A protein and the small-molecule ligand that binds it are described below.
Small molecule (SMILES): Oc1ccc(/C=C/c2cc(O)cc(O)c2)cc1

Binding-site contacts:
Ligand atom C14 contacts residue LEU151 of chain 1.B at 3.7 Å (hydrophobic).
Ligand atom C8 contacts residue MET251 of chain 1.B at 4.1 Å (hydrophobic).
Ligand atom C9 contacts residue MET83 of chain 1.B at 3.6 Å (hydrophobic).
Ligand atom O1 contacts residue LEU246 of chain 1.B at 3.4 Å.
Ligand atom C10 contacts residue MET83 of chain 1.B at 3.4 Å (hydrophobic).
Ligand atom C1 contacts residue THR23 of chain 1.B at 3.8 Å.
Ligand atom C13 contacts residue MET86 of chain 1.B at 4.1 Å (hydrophobic).
Ligand atom C7 contacts residue PHE26 of chain 1.B at 3.4 Å (hydrophobic).
Ligand atom O3 contacts residue ALA171 of chain 1.B at 3.9 Å.
Ligand atom C11 contacts residue MET86 of chain 1.B at 4.0 Å (hydrophobic).
Ligand atom O1 contacts residue MET86 of chain 1.B at 4.0 Å.
Ligand atom C8 contacts residue PHE26 of chain 1.B at 4.1 Å (hydrophobic).
Ligand atom C3 contacts residue PHE145 of chain 1.B at 3.3 Å (hydrophobic).
Ligand atom C8 contacts residue MET83 of chain 1.B at 3.2 Å (hydrophobic).
Ligand atom C2 contacts residue TYR172 of chain 1.B at 4.1 Å (hydrophobic).
Ligand atom O2 contacts residue HIS111 of chain 1.B at 3.1 Å (h-bond).
Ligand atom C5 contacts residue PHE26 of chain 1.B at 3.9 Å (hydrophobic).
Ligand atom C4 contacts residue PHE145 of chain 1.B at 3.6 Å (hydrophobic).
Ligand atom O3 contacts residue THR23 of chain 1.B at 2.8 Å (h-bond).
Ligand atom C1 contacts residue PHE145 of chain 1.B at 4.0 Å (hydrophobic).
Ligand atom C1 contacts residue TYR172 of chain 1.B at 4.0 Å (hydrophobic).
Ligand atom C13 contacts residue VAL250 of chain 1.B at 3.6 Å (hydrophobic).
Ligand atom C7 contacts residue ASN149 of chain 1.B at 3.8 Å.
Ligand atom C11 contacts residue LEU246 of chain 1.B at 4.1 Å (hydrophobic).
Ligand atom C6 contacts residue ASN149 of chain 1.B at 3.8 Å.
Ligand atom O3 contacts residue GLN152 of chain 1.B at 3.5 Å (h-bond).
Ligand atom C5 contacts residue PHE145 of chain 1.B at 4.0 Å (hydrophobic).
Ligand atom C7 contacts residue MET83 of chain 1.B at 3.8 Å (hydrophobic).
Ligand atom O1 contacts residue LEU88 of chain 1.B at 3.8 Å.
Ligand atom C2 contacts residue PHE145 of chain 1.B at 3.6 Å (hydrophobic).
Ligand atom C12 contacts residue MET86 of chain 1.B at 4.0 Å (hydrophobic).
Ligand atom O3 contacts residue TYR172 of chain 1.B at 3.6 Å.
Ligand atom C5 contacts residue ASN149 of chain 1.B at 3.6 Å.
Ligand atom C6 contacts residue PHE26 of chain 1.B at 3.5 Å (hydrophobic).
Ligand atom C3 contacts residue HIS111 of chain 1.B at 3.9 Å.
Ligand atom C14 contacts residue VAL250 of chain 1.B at 3.8 Å (hydrophobic).
Ligand atom C6 contacts residue THR23 of chain 1.B at 4.0 Å.
Ligand atom O2 contacts residue PHE145 of chain 1.B at 3.6 Å.
Ligand atom O3 contacts residue TYR142 of chain 1.B at 4.1 Å.
Ligand atom C12 contacts residue LEU246 of chain 1.B at 3.9 Å (hydrophobic).

Sequence of chain 1.B:
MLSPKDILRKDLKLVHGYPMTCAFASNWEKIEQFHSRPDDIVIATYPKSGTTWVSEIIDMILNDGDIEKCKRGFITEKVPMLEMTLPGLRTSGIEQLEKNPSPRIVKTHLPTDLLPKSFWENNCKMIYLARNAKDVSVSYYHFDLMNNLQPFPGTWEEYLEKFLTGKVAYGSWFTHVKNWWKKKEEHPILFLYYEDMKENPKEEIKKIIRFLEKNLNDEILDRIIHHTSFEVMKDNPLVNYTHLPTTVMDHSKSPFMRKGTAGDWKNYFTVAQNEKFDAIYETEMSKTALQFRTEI